Sequence of chain 1.C:
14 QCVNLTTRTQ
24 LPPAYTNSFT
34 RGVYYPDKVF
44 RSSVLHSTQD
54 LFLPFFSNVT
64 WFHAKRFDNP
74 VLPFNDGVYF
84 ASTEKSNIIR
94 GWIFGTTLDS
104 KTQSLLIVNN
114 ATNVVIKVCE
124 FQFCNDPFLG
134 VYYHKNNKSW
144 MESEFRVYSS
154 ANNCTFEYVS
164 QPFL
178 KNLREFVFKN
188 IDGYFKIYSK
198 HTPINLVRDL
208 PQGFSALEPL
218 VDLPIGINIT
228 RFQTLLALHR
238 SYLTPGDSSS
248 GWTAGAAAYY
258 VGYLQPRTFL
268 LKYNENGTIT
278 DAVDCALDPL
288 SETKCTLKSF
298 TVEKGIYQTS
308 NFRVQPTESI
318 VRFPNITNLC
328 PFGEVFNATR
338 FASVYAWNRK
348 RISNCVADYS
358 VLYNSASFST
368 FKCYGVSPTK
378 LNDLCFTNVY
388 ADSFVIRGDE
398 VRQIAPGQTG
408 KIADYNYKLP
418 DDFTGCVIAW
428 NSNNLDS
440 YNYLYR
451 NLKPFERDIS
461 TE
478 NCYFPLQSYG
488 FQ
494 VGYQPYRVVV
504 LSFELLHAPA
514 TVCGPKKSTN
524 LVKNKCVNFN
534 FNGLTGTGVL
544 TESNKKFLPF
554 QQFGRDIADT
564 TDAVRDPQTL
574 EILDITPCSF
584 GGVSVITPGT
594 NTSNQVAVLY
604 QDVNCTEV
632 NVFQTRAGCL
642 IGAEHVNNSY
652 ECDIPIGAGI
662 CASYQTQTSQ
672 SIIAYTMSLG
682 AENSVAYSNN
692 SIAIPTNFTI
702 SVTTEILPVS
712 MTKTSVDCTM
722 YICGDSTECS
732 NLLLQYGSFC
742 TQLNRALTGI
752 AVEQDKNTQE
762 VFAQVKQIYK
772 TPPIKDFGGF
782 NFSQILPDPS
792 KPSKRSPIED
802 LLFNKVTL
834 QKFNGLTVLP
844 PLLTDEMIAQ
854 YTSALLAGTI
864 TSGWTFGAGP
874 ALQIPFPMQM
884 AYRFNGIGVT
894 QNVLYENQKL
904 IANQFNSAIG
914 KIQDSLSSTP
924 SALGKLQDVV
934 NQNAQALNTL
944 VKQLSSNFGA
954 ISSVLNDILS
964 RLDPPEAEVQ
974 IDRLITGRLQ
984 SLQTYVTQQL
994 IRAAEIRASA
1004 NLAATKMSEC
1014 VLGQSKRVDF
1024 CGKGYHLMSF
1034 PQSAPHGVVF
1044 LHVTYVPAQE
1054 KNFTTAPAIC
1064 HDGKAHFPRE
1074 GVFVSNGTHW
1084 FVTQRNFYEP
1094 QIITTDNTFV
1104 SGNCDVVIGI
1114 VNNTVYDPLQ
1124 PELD

The small molecule below binds the protein below.
Small molecule (SMILES): CC(=O)N[C@H]1[C@H](O[C@H]2[C@H](O)[C@@H](NC(C)=O)CO[C@@H]2CO)O[C@H](CO)[C@@H](O)[C@@H]1O

Binding-site contacts:
Ligand atom O6 contacts residue ASN698 of chain 1.C at 3.5 Å (h-bond).
Ligand atom O5 contacts residue PHE699 of chain 1.C at 3.9 Å.
Ligand atom C5 contacts residue ASN698 of chain 1.C at 3.3 Å.
Ligand atom C2 contacts residue ASN698 of chain 1.C at 1.9 Å.
Ligand atom C2 contacts residue GLN1052 of chain 1.C at 4.5 Å.
Ligand atom C4 contacts residue ASN698 of chain 1.C at 3.8 Å.
Ligand atom C7 contacts residue ASN698 of chain 1.C at 2.8 Å.
Ligand atom O3 contacts residue ASN698 of chain 1.C at 4.3 Å.
Ligand atom C4 contacts residue LEU903 of chain 1.C at 4.4 Å (hydrophobic).
Ligand atom O5 contacts residue LEU903 of chain 1.C at 4.0 Å.
Ligand atom O7 contacts residue GLN1052 of chain 1.C at 1.9 Å (h-bond).
Ligand atom O7 contacts residue ASN698 of chain 1.C at 2.8 Å (h-bond).
Ligand atom N2 contacts residue ASN698 of chain 1.C at 2.4 Å (h-bond).
Ligand atom C1 contacts residue LEU903 of chain 1.C at 3.9 Å (hydrophobic).
Ligand atom C7 contacts residue GLN1052 of chain 1.C at 2.8 Å.
Ligand atom C8 contacts residue THR697 of chain 1.C at 3.9 Å.
Ligand atom C1 contacts residue ASN698 of chain 1.C at 1.4 Å.
Ligand atom O4 contacts residue LEU903 of chain 1.C at 3.8 Å.
Ligand atom O5 contacts residue ASN698 of chain 1.C at 2.0 Å (h-bond).
Ligand atom C5 contacts residue LEU903 of chain 1.C at 3.9 Å (hydrophobic).
Ligand atom C8 contacts residue ASN698 of chain 1.C at 3.8 Å.
Ligand atom C1 contacts residue PHE699 of chain 1.C at 4.4 Å (hydrophobic).
Ligand atom C8 contacts residue GLN1052 of chain 1.C at 3.2 Å.
Ligand atom C3 contacts residue ASN698 of chain 1.C at 3.3 Å.
Ligand atom C6 contacts residue ASN698 of chain 1.C at 4.0 Å.
Ligand atom N2 contacts residue GLN1052 of chain 1.C at 4.0 Å.